A protein and the small-molecule ligand that binds it are described below.
Small molecule (SMILES): CC(=O)N[C@@H]1[C@@H](O)[C@H](O)[C@@H](CO)O[C@H]1O

Sequence of chain 1.A:
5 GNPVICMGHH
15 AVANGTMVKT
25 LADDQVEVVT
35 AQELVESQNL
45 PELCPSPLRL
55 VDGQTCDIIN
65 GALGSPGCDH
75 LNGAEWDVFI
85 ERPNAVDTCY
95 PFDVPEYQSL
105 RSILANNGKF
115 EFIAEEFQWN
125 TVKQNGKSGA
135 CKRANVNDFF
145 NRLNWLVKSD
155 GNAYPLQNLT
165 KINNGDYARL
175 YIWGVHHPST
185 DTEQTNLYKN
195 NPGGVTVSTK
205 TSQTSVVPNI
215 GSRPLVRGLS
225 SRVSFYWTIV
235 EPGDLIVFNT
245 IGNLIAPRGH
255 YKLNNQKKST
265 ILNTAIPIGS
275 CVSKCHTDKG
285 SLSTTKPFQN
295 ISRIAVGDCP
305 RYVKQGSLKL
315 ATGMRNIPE

Binding-site contacts:
Ligand atom C1 contacts residue SER41 of chain 1.A at 3.9 Å.
Ligand atom C7 contacts residue ASN294 of chain 1.A at 3.5 Å.
Ligand atom O5 contacts residue GLY310 of chain 1.A at 3.2 Å.
Ligand atom C1 contacts residue ASN294 of chain 1.A at 1.4 Å.
Ligand atom C5 contacts residue GLY310 of chain 1.A at 4.3 Å.
Ligand atom C5 contacts residue ASN294 of chain 1.A at 3.7 Å.
Ligand atom O5 contacts residue ASN294 of chain 1.A at 2.4 Å (h-bond).
Ligand atom C6 contacts residue GLY310 of chain 1.A at 3.8 Å.
Ligand atom C5 contacts residue SER41 of chain 1.A at 3.9 Å.
Ligand atom O6 contacts residue GLY310 of chain 1.A at 2.8 Å (h-bond).
Ligand atom C3 contacts residue ASN294 of chain 1.A at 3.8 Å.
Ligand atom C8 contacts residue ILE295 of chain 1.A at 4.3 Å (hydrophobic).
Ligand atom C2 contacts residue ASN294 of chain 1.A at 2.5 Å.
Ligand atom C4 contacts residue ASN294 of chain 1.A at 4.3 Å.
Ligand atom C6 contacts residue SER41 of chain 1.A at 4.3 Å.
Ligand atom C8 contacts residue ASN294 of chain 1.A at 3.3 Å.
Ligand atom N2 contacts residue ASN294 of chain 1.A at 2.9 Å (h-bond).
Ligand atom O5 contacts residue SER41 of chain 1.A at 3.8 Å.
Ligand atom C1 contacts residue GLY310 of chain 1.A at 3.9 Å.
Ligand atom O7 contacts residue ASN294 of chain 1.A at 3.7 Å.
Ligand atom O6 contacts residue SER41 of chain 1.A at 3.3 Å (h-bond).